This protein binds this small molecule.
Small molecule (SMILES): CN(Cc1cnc2nc(N)nc(N)c2n1)c1ccc(C(=O)N[C@@H](CCC(=O)O)C(=O)O)cc1

Sequence of chain 1.A:
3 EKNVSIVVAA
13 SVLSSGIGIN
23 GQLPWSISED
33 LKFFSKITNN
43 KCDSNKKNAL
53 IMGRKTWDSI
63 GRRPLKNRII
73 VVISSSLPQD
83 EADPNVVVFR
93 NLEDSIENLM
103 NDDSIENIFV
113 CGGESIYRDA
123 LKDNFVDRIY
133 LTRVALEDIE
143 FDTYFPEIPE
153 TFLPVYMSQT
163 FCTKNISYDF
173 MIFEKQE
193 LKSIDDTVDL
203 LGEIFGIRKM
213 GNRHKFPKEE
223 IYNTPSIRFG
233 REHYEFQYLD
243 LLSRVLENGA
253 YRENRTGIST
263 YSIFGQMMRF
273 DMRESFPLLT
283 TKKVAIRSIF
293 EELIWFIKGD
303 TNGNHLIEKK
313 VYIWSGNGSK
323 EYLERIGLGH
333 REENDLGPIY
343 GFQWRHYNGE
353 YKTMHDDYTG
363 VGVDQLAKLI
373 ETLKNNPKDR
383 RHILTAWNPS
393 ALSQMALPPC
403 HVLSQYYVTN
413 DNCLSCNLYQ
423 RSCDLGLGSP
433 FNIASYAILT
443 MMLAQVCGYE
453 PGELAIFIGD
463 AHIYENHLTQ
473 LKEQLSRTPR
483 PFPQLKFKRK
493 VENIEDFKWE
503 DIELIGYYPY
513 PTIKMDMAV

Binding-site contacts:
Ligand atom NA2 contacts residue ALA11 of chain 1.A at 3.4 Å.
Ligand atom N3 contacts residue VAL9 of chain 1.A at 3.3 Å.
Ligand atom C2 contacts residue ASP32 of chain 1.A at 3.4 Å.
Ligand atom N1 contacts residue ALA11 of chain 1.A at 3.4 Å.
Ligand atom OE1 contacts residue LYS34 of chain 1.A at 3.7 Å.
Ligand atom C4 contacts residue VAL9 of chain 1.A at 3.7 Å (hydrophobic).
Ligand atom C6 contacts residue NDP1 of chain 1.F at 3.6 Å.
Ligand atom C14 contacts residue ILE62 of chain 1.A at 3.6 Å (hydrophobic).
Ligand atom N5 contacts residue NDP1 of chain 1.F at 3.3 Å.
Ligand atom C15 contacts residue PHE36 of chain 1.A at 3.5 Å (hydrophobic).
Ligand atom NA4 contacts residue PHE36 of chain 1.A at 3.3 Å.
Ligand atom NA2 contacts residue THR134 of chain 1.A at 3.1 Å (h-bond).
Ligand atom NA4 contacts residue NDP1 of chain 1.F at 3.7 Å.
Ligand atom C8A contacts residue ASP32 of chain 1.A at 3.6 Å.
Ligand atom C4 contacts residue PHE36 of chain 1.A at 3.3 Å (hydrophobic).
Ligand atom N3 contacts residue ALA11 of chain 1.A at 3.7 Å.
Ligand atom CT contacts residue SER37 of chain 1.A at 3.6 Å.
Ligand atom C2 contacts residue ALA11 of chain 1.A at 3.5 Å (hydrophobic).
Ligand atom O1 contacts residue SER37 of chain 1.A at 3.5 Å.
Ligand atom C4 contacts residue NDP1 of chain 1.F at 3.3 Å.
Ligand atom C13 contacts residue ILE62 of chain 1.A at 3.6 Å (hydrophobic).
Ligand atom N1 contacts residue ASP32 of chain 1.A at 2.7 Å (salt-bridge).
Ligand atom C9 contacts residue NDP1 of chain 1.F at 3.7 Å.
Ligand atom N3 contacts residue PHE36 of chain 1.A at 3.7 Å.
Ligand atom C16 contacts residue PHE36 of chain 1.A at 3.5 Å (hydrophobic).
Ligand atom C7 contacts residue LEU25 of chain 1.A at 3.5 Å (hydrophobic).
Ligand atom NA4 contacts residue VAL9 of chain 1.A at 2.8 Å (h-bond).
Ligand atom N3 contacts residue VAL10 of chain 1.A at 3.5 Å (h-bond).
Ligand atom C8A contacts residue NDP1 of chain 1.F at 3.4 Å.
Ligand atom O2 contacts residue SER37 of chain 1.A at 3.3 Å (h-bond).
Ligand atom NA4 contacts residue CYS113 of chain 1.A at 3.3 Å.
Ligand atom CT contacts residue ARG70 of chain 1.A at 3.4 Å.
Ligand atom NA4 contacts residue TYR119 of chain 1.A at 3.6 Å.
Ligand atom N8 contacts residue LEU33 of chain 1.A at 3.6 Å.
Ligand atom NA2 contacts residue ASP32 of chain 1.A at 2.6 Å (salt-bridge).
Ligand atom CM contacts residue THR58 of chain 1.A at 3.6 Å.
Ligand atom C4A contacts residue NDP1 of chain 1.F at 3.1 Å.
Ligand atom O2 contacts residue ARG70 of chain 1.A at 3.0 Å (salt-bridge).
Ligand atom NA2 contacts residue VAL10 of chain 1.A at 3.7 Å.
Ligand atom O1 contacts residue ARG70 of chain 1.A at 2.6 Å (salt-bridge).